The protein below binds the small molecule below.
Small molecule (SMILES): CC(=O)N[C@H]1CO[C@H](CO[C@@H]2O[C@@H](C)[C@@H](O)[C@@H](O)[C@@H]2O)[C@@H](O)[C@@H]1O

Sequence of chain 3.A:
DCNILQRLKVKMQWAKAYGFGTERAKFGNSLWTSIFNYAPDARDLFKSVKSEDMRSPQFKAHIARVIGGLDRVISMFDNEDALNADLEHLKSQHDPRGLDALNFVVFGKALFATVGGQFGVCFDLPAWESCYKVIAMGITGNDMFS

Sequence of chain 3.D:
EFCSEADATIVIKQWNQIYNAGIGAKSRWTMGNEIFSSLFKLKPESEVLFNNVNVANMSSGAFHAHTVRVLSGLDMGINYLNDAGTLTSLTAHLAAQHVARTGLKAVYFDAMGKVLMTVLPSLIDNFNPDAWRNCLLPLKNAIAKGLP

Binding-site contacts:
Ligand atom C2 contacts residue ASP81 of chain 3.A at 3.4 Å.
Ligand atom N2 contacts residue ASN58 of chain 3.D at 3.0 Å (h-bond).
Ligand atom C1 contacts residue ASP81 of chain 3.A at 3.8 Å.
Ligand atom C3 contacts residue ASN58 of chain 3.D at 3.8 Å.
Ligand atom O5 contacts residue SER61 of chain 3.D at 3.8 Å.
Ligand atom C1 contacts residue ASN58 of chain 3.D at 1.4 Å.
Ligand atom O5 contacts residue ASN58 of chain 3.D at 2.4 Å (h-bond).
Ligand atom C1 contacts residue SER60 of chain 3.D at 4.4 Å.
Ligand atom C1 contacts residue SER60 of chain 3.D at 4.4 Å.
Ligand atom O5 contacts residue SER60 of chain 3.D at 4.3 Å.
Ligand atom C7 contacts residue ASN58 of chain 3.D at 3.6 Å.
Ligand atom O5 contacts residue SER60 of chain 3.D at 4.1 Å.
Ligand atom C6 contacts residue SER60 of chain 3.D at 3.3 Å.
Ligand atom C4 contacts residue ASN58 of chain 3.D at 4.2 Å.
Ligand atom O2 contacts residue ASP81 of chain 3.A at 3.4 Å (salt-bridge).
Ligand atom C5 contacts residue ASN58 of chain 3.D at 3.6 Å.
Ligand atom O7 contacts residue ASN58 of chain 3.D at 3.8 Å.
Ligand atom O6 contacts residue SER60 of chain 3.D at 4.4 Å.
Ligand atom C6 contacts residue SER61 of chain 3.D at 3.7 Å.
Ligand atom C6 contacts residue ASN58 of chain 3.D at 4.3 Å.
Ligand atom O5 contacts residue GLY62 of chain 3.D at 4.2 Å.
Ligand atom C5 contacts residue SER60 of chain 3.D at 4.0 Å.
Ligand atom C2 contacts residue ASN58 of chain 3.D at 2.5 Å.
Ligand atom O5 contacts residue SER61 of chain 3.D at 4.1 Å.